Sequence of chain 1.B:
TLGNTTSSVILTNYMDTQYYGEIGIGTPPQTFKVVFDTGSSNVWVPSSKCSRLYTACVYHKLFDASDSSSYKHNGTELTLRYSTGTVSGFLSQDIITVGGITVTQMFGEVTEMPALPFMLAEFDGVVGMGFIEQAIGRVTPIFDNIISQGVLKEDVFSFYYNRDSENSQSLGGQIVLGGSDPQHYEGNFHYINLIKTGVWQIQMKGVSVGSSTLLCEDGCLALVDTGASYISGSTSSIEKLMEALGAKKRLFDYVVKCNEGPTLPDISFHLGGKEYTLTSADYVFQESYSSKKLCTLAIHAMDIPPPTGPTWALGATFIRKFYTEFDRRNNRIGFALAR

This protein binds this small molecule.
Small molecule (SMILES): CC(=O)N[C@@H]1[C@@H](O)[C@H](O)[C@@H](CO)O[C@H]1O

Binding-site contacts:
Ligand atom O5 contacts residue ASN75 of chain 1.B at 2.4 Å (h-bond).
Ligand atom O5 contacts residue MET107 of chain 1.B at 4.2 Å.
Ligand atom C7 contacts residue ASN75 of chain 1.B at 3.3 Å.
Ligand atom C8 contacts residue GLY76 of chain 1.B at 4.2 Å.
Ligand atom C1 contacts residue THR77 of chain 1.B at 4.2 Å.
Ligand atom N2 contacts residue THR77 of chain 1.B at 4.4 Å.
Ligand atom C1 contacts residue ASN75 of chain 1.B at 1.4 Å.
Ligand atom C3 contacts residue ASN75 of chain 1.B at 3.8 Å.
Ligand atom C8 contacts residue ASN75 of chain 1.B at 3.9 Å.
Ligand atom N2 contacts residue ASN75 of chain 1.B at 2.9 Å (h-bond).
Ligand atom C2 contacts residue ASN75 of chain 1.B at 2.5 Å.
Ligand atom C5 contacts residue ASN75 of chain 1.B at 3.7 Å.
Ligand atom C4 contacts residue ASN75 of chain 1.B at 4.2 Å.
Ligand atom O7 contacts residue ASN75 of chain 1.B at 3.6 Å.
Ligand atom O7 contacts residue HIS74 of chain 1.B at 4.4 Å.